Sequence of chain 1.A:
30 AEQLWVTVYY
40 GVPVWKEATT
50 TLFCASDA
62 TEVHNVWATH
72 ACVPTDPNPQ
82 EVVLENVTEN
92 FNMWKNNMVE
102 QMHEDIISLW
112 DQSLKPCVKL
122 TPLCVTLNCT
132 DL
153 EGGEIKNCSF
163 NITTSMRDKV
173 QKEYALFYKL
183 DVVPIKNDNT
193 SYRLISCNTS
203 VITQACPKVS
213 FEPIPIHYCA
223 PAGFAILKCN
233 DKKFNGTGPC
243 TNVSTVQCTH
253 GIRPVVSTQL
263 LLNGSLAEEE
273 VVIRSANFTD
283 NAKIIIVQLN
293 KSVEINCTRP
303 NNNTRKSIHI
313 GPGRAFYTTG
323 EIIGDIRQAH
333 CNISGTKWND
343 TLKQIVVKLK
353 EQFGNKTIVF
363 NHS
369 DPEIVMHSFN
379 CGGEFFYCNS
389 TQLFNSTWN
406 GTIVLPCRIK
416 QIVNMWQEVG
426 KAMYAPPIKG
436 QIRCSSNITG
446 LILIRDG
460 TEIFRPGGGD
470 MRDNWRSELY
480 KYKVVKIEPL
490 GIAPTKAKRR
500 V

Binding-site contacts:
Ligand atom C5 contacts residue SER294 of chain 1.A at 4.0 Å.
Ligand atom O6 contacts residue ASN442 of chain 1.A at 4.5 Å.
Ligand atom C7 contacts residue ASN442 of chain 1.A at 3.1 Å.
Ligand atom C2 contacts residue ASN442 of chain 1.A at 2.5 Å.
Ligand atom O6 contacts residue LEU268 of chain 1.A at 3.7 Å.
Ligand atom C1 contacts residue SER294 of chain 1.A at 3.8 Å.
Ligand atom C3 contacts residue ASN442 of chain 1.A at 3.8 Å.
Ligand atom O7 contacts residue ASN442 of chain 1.A at 2.8 Å (h-bond).
Ligand atom O6 contacts residue SER294 of chain 1.A at 4.0 Å.
Ligand atom C8 contacts residue NAG1 of chain 1.P at 3.4 Å.
Ligand atom C4 contacts residue ASN442 of chain 1.A at 4.2 Å.
Ligand atom C7 contacts residue NAG1 of chain 1.P at 3.6 Å.
Ligand atom C8 contacts residue SER441 of chain 1.A at 3.8 Å.
Ligand atom O5 contacts residue SER294 of chain 1.A at 3.3 Å (h-bond).
Ligand atom C6 contacts residue SER294 of chain 1.A at 4.1 Å.
Ligand atom C5 contacts residue ASN442 of chain 1.A at 3.6 Å.
Ligand atom C1 contacts residue ASN442 of chain 1.A at 1.4 Å.
Ligand atom N2 contacts residue NAG1 of chain 1.P at 4.4 Å.
Ligand atom O7 contacts residue ASN265 of chain 1.A at 2.9 Å (h-bond).
Ligand atom C8 contacts residue ASN265 of chain 1.A at 4.0 Å.
Ligand atom C8 contacts residue ASN442 of chain 1.A at 4.1 Å.
Ligand atom O5 contacts residue ASN442 of chain 1.A at 2.3 Å (h-bond).
Ligand atom C8 contacts residue SER440 of chain 1.A at 3.7 Å.
Ligand atom N2 contacts residue ASN442 of chain 1.A at 3.0 Å (h-bond).
Ligand atom C7 contacts residue ASN265 of chain 1.A at 3.8 Å.
Ligand atom O7 contacts residue NAG1 of chain 1.P at 3.7 Å.

A small-molecule ligand and the protein it binds are described below.
Small molecule (SMILES): CC(=O)N[C@H]1[C@H](O[C@H]2[C@H](O)[C@@H](NC(C)=O)CO[C@@H]2CO)O[C@H](CO)[C@@H](O[C@@H]2O[C@H](CO)[C@@H](O)[C@H](O)[C@@H]2O)[C@@H]1O